Sequence of chain 2.A:
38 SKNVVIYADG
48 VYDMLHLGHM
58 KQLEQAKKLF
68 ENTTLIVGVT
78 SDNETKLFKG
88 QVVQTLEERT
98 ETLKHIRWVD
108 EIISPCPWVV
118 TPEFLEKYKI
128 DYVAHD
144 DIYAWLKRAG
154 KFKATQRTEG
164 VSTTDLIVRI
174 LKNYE

Binding-site contacts:
Ligand atom CA contacts residue ASP128 of chain 2.A at 4.0 Å.
Ligand atom N contacts residue TYR129 of chain 2.A at 3.6 Å.
Ligand atom CB contacts residue ASP128 of chain 2.A at 3.1 Å.
Ligand atom CA contacts residue LYS154 of chain 2.A at 4.0 Å.
Ligand atom CD contacts residue GLY153 of chain 2.A at 4.2 Å.
Ligand atom CG contacts residue TYR129 of chain 2.A at 4.1 Å (hydrophobic).
Ligand atom CB contacts residue TYR129 of chain 2.A at 3.9 Å (hydrophobic).
Ligand atom C contacts residue LYS154 of chain 2.A at 3.6 Å.
Ligand atom CB contacts residue GLY153 of chain 2.A at 4.0 Å.
Ligand atom C contacts residue ASP128 of chain 2.A at 3.7 Å.
Ligand atom CG contacts residue ALA152 of chain 2.A at 3.7 Å (hydrophobic).
Ligand atom CD contacts residue TYR129 of chain 2.A at 3.6 Å (hydrophobic).
Ligand atom O contacts residue LYS154 of chain 2.A at 4.2 Å.
Ligand atom CG contacts residue ASP128 of chain 2.A at 4.3 Å.
Ligand atom CG contacts residue GLY153 of chain 2.A at 3.4 Å.
Ligand atom O contacts residue ASP128 of chain 2.A at 2.4 Å (salt-bridge).
Ligand atom CG contacts residue LYS154 of chain 2.A at 3.8 Å.
Ligand atom CA contacts residue TYR129 of chain 2.A at 4.0 Å (hydrophobic).
Ligand atom CB contacts residue LYS154 of chain 2.A at 3.2 Å.

This protein binds this small molecule.
Small molecule (SMILES): OC[C@H]1CCCN1